Binding-site contacts:
Ligand atom O5 contacts residue SER51 of chain 1.D at 2.9 Å (h-bond).
Ligand atom C6 contacts residue SER51 of chain 1.D at 3.7 Å.
Ligand atom C2 contacts residue ASN49 of chain 1.D at 2.4 Å.
Ligand atom C5 contacts residue SER51 of chain 1.D at 3.8 Å.
Ligand atom O5 contacts residue ASN49 of chain 1.D at 2.3 Å (h-bond).
Ligand atom C8 contacts residue ASN49 of chain 1.D at 4.4 Å.
Ligand atom N2 contacts residue ASN49 of chain 1.D at 2.9 Å (h-bond).
Ligand atom C4 contacts residue ASN49 of chain 1.D at 4.2 Å.
Ligand atom C5 contacts residue ASN49 of chain 1.D at 3.6 Å.
Ligand atom C1 contacts residue ASN49 of chain 1.D at 1.4 Å.
Ligand atom C7 contacts residue ASN49 of chain 1.D at 3.5 Å.
Ligand atom O7 contacts residue ASN49 of chain 1.D at 3.7 Å.
Ligand atom C3 contacts residue ASN49 of chain 1.D at 3.8 Å.
Ligand atom C1 contacts residue SER51 of chain 1.D at 3.6 Å.

Sequence of chain 1.D:
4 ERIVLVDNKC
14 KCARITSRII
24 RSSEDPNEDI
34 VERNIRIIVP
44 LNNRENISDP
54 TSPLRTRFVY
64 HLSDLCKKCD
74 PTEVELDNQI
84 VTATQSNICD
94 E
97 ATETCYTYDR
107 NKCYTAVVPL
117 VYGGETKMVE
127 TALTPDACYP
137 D

This protein binds this small molecule.
Small molecule (SMILES): CC(=O)N[C@H]1[C@H](O[C@H]2[C@H](O)[C@@H](NC(C)=O)CO[C@@H]2CO)O[C@H](CO)[C@@H](O[C@@H]2O[C@H](CO)[C@@H](O)[C@H](O)[C@@H]2O)[C@@H]1O